The protein below binds the small molecule below.
Small molecule (SMILES): COc1ccc(CCc2cc(Nc3ccnc(NCc4cc(C)no4)n3)[nH]n2)cc1OC

Binding-site contacts:
Ligand atom O2 contacts residue LYS58 of chain 1.B at 3.4 Å (salt-bridge).
Ligand atom C6 contacts residue GLY111 of chain 1.B at 3.8 Å.
Ligand atom N4 contacts residue TYR107 of chain 1.B at 3.8 Å.
Ligand atom O1 contacts residue LYS58 of chain 1.B at 2.7 Å (salt-bridge).
Ligand atom C7 contacts residue ALA108 of chain 1.B at 3.3 Å (hydrophobic).
Ligand atom O1 contacts residue ASP185 of chain 1.B at 3.0 Å (salt-bridge).
Ligand atom C15 contacts residue ILE89 of chain 1.B at 3.8 Å (hydrophobic).
Ligand atom N5 contacts residue LEU174 of chain 1.B at 3.7 Å.
Ligand atom C5 contacts residue LEU28 of chain 1.B at 3.8 Å (hydrophobic).
Ligand atom N6 contacts residue TYR107 of chain 1.B at 3.5 Å.
Ligand atom N6 contacts residue GLU106 of chain 1.B at 3.5 Å (salt-bridge).
Ligand atom O2 contacts residue ASP185 of chain 1.B at 3.8 Å.
Ligand atom N6 contacts residue LEU174 of chain 1.B at 3.7 Å.
Ligand atom C9 contacts residue ALA108 of chain 1.B at 3.9 Å (hydrophobic).
Ligand atom C17 contacts residue LYS58 of chain 1.B at 3.9 Å.
Ligand atom N5 contacts residue GLU106 of chain 1.B at 2.8 Å (salt-bridge).
Ligand atom C20 contacts residue ASP185 of chain 1.B at 3.3 Å.
Ligand atom N4 contacts residue ALA108 of chain 1.B at 2.9 Å (h-bond).
Ligand atom C8 contacts residue ALA108 of chain 1.B at 3.5 Å (hydrophobic).
Ligand atom C7 contacts residue GLY111 of chain 1.B at 3.7 Å.
Ligand atom C21 contacts residue GLU75 of chain 1.B at 3.1 Å.
Ligand atom C contacts residue ASN172 of chain 1.B at 3.9 Å.
Ligand atom N5 contacts residue TYR107 of chain 1.B at 3.9 Å.
Ligand atom C13 contacts residue LEU174 of chain 1.B at 3.7 Å (hydrophobic).
Ligand atom N1 contacts residue LEU28 of chain 1.B at 3.4 Å (h-bond).
Ligand atom O2 contacts residue GLU75 of chain 1.B at 3.4 Å (salt-bridge).
Ligand atom C11 contacts residue ALA56 of chain 1.B at 3.5 Å (hydrophobic).
Ligand atom N5 contacts residue ALA56 of chain 1.B at 3.5 Å.
Ligand atom C10 contacts residue LEU174 of chain 1.B at 3.5 Å (hydrophobic).
Ligand atom C21 contacts residue LYS58 of chain 1.B at 3.7 Å.
Ligand atom C9 contacts residue LEU174 of chain 1.B at 3.5 Å (hydrophobic).
Ligand atom C12 contacts residue VAL105 of chain 1.B at 3.7 Å (hydrophobic).
Ligand atom C18 contacts residue ASP185 of chain 1.B at 3.6 Å.
Ligand atom C4 contacts residue LEU28 of chain 1.B at 3.9 Å (hydrophobic).
Ligand atom C12 contacts residue ALA56 of chain 1.B at 3.8 Å (hydrophobic).
Ligand atom C20 contacts residue LYS58 of chain 1.B at 3.3 Å.
Ligand atom N6 contacts residue ALA108 of chain 1.B at 2.9 Å (h-bond).
Ligand atom C11 contacts residue LEU174 of chain 1.B at 3.6 Å (hydrophobic).
Ligand atom C18 contacts residue LYS58 of chain 1.B at 3.8 Å.
Ligand atom C contacts residue ARG171 of chain 1.B at 3.6 Å.

Sequence of chain 1.B:
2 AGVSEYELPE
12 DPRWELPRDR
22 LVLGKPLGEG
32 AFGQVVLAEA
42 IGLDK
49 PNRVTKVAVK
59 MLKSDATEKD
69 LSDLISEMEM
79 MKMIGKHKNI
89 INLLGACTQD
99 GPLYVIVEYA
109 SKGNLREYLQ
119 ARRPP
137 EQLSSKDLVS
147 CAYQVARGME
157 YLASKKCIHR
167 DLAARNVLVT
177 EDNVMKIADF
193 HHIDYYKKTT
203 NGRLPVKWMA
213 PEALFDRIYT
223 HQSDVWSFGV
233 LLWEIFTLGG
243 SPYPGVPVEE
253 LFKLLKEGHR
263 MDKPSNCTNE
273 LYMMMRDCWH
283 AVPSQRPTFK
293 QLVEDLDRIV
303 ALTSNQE